Binding-site contacts:
Ligand atom N12 contacts residue TYR63 of chain 1.H at 3.9 Å.
Ligand atom C22 contacts residue VAL93 of chain 1.H at 3.8 Å (hydrophobic).
Ligand atom C18 contacts residue TYR63 of chain 1.H at 3.4 Å (hydrophobic).
Ligand atom C13 contacts residue TYR63 of chain 1.H at 3.5 Å (hydrophobic).
Ligand atom F25 contacts residue ILE45 of chain 1.N at 3.8 Å.
Ligand atom C17 contacts residue HIS61 of chain 1.H at 3.9 Å.
Ligand atom C17 contacts residue TYR63 of chain 1.H at 3.4 Å (hydrophobic).
Ligand atom C18 contacts residue TRP91 of chain 1.H at 3.5 Å (hydrophobic).
Ligand atom C3 contacts residue LEU49 of chain 1.N at 3.9 Å (hydrophobic).
Ligand atom C16 contacts residue TRP91 of chain 1.H at 3.8 Å (hydrophobic).
Ligand atom C6 contacts residue GLU27 of chain 1.H at 3.5 Å.
Ligand atom C2 contacts residue SER53 of chain 1.N at 3.7 Å.
Ligand atom C19 contacts residue TYR63 of chain 1.H at 3.7 Å (hydrophobic).
Ligand atom C22 contacts residue THR80 of chain 1.N at 3.8 Å.
Ligand atom C14 contacts residue TYR83 of chain 1.N at 4.0 Å (hydrophobic).
Ligand atom C21 contacts residue LEU115 of chain 1.H at 3.9 Å (hydrophobic).
Ligand atom C6 contacts residue SER53 of chain 1.N at 3.4 Å.
Ligand atom F25 contacts residue VAL93 of chain 1.H at 3.2 Å.
Ligand atom BR1 contacts residue ARG23 of chain 1.H at 4.0 Å.
Ligand atom C24 contacts residue TYR63 of chain 1.H at 3.2 Å (hydrophobic).
Ligand atom C19 contacts residue TRP91 of chain 1.H at 4.0 Å (hydrophobic).
Ligand atom F25 contacts residue TYR63 of chain 1.H at 3.6 Å.
Ligand atom N15 contacts residue TYR63 of chain 1.H at 2.6 Å (h-bond).
Ligand atom C16 contacts residue HIS61 of chain 1.H at 3.9 Å.
Ligand atom C22 contacts residue LEU115 of chain 1.H at 3.8 Å (hydrophobic).
Ligand atom C23 contacts residue TYR63 of chain 1.H at 4.0 Å (hydrophobic).
Ligand atom C7 contacts residue GLU27 of chain 1.H at 3.1 Å.
Ligand atom C20 contacts residue TYR83 of chain 1.N at 3.9 Å (hydrophobic).
Ligand atom C14 contacts residue TYR63 of chain 1.H at 3.5 Å (hydrophobic).
Ligand atom F26 contacts residue TYR83 of chain 1.N at 3.3 Å.
Ligand atom BR1 contacts residue LEU24 of chain 1.H at 3.8 Å.
Ligand atom C5 contacts residue GLU27 of chain 1.H at 4.0 Å.
Ligand atom C23 contacts residue VAL93 of chain 1.H at 3.6 Å (hydrophobic).
Ligand atom C7 contacts residue SER53 of chain 1.N at 3.2 Å.
Ligand atom C16 contacts residue TYR63 of chain 1.H at 3.2 Å (hydrophobic).
Ligand atom C5 contacts residue SER53 of chain 1.N at 4.0 Å.
Ligand atom C2 contacts residue GLU27 of chain 1.H at 3.7 Å.
Ligand atom F26 contacts residue THR80 of chain 1.N at 3.8 Å.
Ligand atom BR1 contacts residue PHE50 of chain 1.N at 3.9 Å.
Ligand atom F26 contacts residue LEU115 of chain 1.H at 3.8 Å.

This small molecule binds to this protein.
Small molecule (SMILES): O=C(NCc1ccc(Br)cc1)N1CCN(Cc2cc(F)cc(F)c2)CC1

Sequence of chain 1.N:
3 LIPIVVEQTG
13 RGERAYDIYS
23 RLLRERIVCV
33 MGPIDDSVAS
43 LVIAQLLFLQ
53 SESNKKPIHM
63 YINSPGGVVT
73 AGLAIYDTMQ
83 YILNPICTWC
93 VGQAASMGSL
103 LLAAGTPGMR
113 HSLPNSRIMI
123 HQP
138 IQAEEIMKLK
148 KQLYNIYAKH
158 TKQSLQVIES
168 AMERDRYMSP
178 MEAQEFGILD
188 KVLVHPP

Sequence of chain 1.H:
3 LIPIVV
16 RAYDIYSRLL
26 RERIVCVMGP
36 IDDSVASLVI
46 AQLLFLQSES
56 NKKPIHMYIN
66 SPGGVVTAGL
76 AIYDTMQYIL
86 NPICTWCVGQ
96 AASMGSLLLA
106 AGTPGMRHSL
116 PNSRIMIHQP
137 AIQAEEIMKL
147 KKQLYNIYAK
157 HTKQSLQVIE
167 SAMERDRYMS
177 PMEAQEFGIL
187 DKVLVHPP